Sequence of chain 1.B:
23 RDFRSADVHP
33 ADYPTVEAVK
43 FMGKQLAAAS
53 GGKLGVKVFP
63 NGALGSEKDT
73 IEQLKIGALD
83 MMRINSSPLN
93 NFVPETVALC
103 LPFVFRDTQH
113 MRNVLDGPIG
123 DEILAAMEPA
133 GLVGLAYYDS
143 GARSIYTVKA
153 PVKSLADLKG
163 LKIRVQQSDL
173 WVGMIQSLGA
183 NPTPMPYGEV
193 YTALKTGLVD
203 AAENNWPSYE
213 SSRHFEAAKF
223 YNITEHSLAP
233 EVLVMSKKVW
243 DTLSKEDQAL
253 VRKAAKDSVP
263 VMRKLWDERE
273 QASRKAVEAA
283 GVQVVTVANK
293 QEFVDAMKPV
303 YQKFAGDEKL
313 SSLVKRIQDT

This protein binds this small molecule.
Small molecule (SMILES): O=C(O)[C@H]1O[C@H](O)[C@H](O)[C@@H](O)[C@H]1O

Binding-site contacts:
Ligand atom C5 contacts residue GTR1 of chain 1.F at 0.0 Å.
Ligand atom O6A contacts residue ARG145 of chain 1.B at 2.8 Å (salt-bridge).
Ligand atom O1 contacts residue HIS31 of chain 1.B at 3.2 Å.
Ligand atom C3 contacts residue GLU69 of chain 1.B at 3.5 Å.
Ligand atom O2 contacts residue GLU233 of chain 1.B at 2.5 Å (salt-bridge).
Ligand atom O3 contacts residue GLU69 of chain 1.B at 2.5 Å (salt-bridge).
Ligand atom O3 contacts residue GTR1 of chain 1.F at 0.1 Å (h-bond).
Ligand atom C1 contacts residue ASN206 of chain 1.B at 3.4 Å.
Ligand atom O4 contacts residue GLU69 of chain 1.B at 3.2 Å (salt-bridge).
Ligand atom O6A contacts residue GLN168 of chain 1.B at 3.6 Å.
Ligand atom O4 contacts residue ASN87 of chain 1.B at 3.0 Å.
Ligand atom O6A contacts residue GTR1 of chain 1.F at 0.1 Å (h-bond).
Ligand atom C4 contacts residue GTR1 of chain 1.F at 0.1 Å.
Ligand atom O5 contacts residue GTR1 of chain 1.F at 0.0 Å (h-bond).
Ligand atom C6 contacts residue GTR1 of chain 1.F at 0.1 Å.
Ligand atom O6A contacts residue ARG166 of chain 1.B at 2.8 Å (salt-bridge).
Ligand atom C1 contacts residue SER210 of chain 1.B at 3.5 Å.
Ligand atom C2 contacts residue GTR1 of chain 1.F at 0.0 Å.
Ligand atom O1 contacts residue GTR1 of chain 1.F at 1.4 Å.
Ligand atom O4 contacts residue GTR1 of chain 1.F at 0.1 Å (h-bond).
Ligand atom C3 contacts residue HIS31 of chain 1.B at 3.6 Å.
Ligand atom O6B contacts residue GLN168 of chain 1.B at 3.6 Å.
Ligand atom O1 contacts residue SER210 of chain 1.B at 2.6 Å (h-bond).
Ligand atom C6 contacts residue TYR189 of chain 1.B at 3.5 Å (hydrophobic).
Ligand atom O2 contacts residue HIS31 of chain 1.B at 3.0 Å (h-bond).
Ligand atom C1 contacts residue GTR1 of chain 1.F at 0.0 Å.
Ligand atom O6B contacts residue GTR1 of chain 1.F at 0.0 Å (h-bond).
Ligand atom O4 contacts residue GLN168 of chain 1.B at 2.8 Å (h-bond).
Ligand atom C3 contacts residue GTR1 of chain 1.F at 0.0 Å.
Ligand atom C5 contacts residue TYR189 of chain 1.B at 3.5 Å (hydrophobic).
Ligand atom O2 contacts residue GTR1 of chain 1.F at 0.0 Å (h-bond).
Ligand atom O5 contacts residue ARG145 of chain 1.B at 3.1 Å (salt-bridge).
Ligand atom O3 contacts residue ARG85 of chain 1.B at 2.9 Å (salt-bridge).
Ligand atom C2 contacts residue GLU233 of chain 1.B at 3.5 Å.
Ligand atom O6B contacts residue ARG166 of chain 1.B at 2.9 Å (salt-bridge).
Ligand atom C6 contacts residue ARG166 of chain 1.B at 3.6 Å.
Ligand atom C4 contacts residue GLU69 of chain 1.B at 3.6 Å.
Ligand atom O6B contacts residue TYR189 of chain 1.B at 3.4 Å.
Ligand atom O5 contacts residue ASN206 of chain 1.B at 3.0 Å (h-bond).
Ligand atom O6A contacts residue ASN206 of chain 1.B at 3.1 Å (h-bond).